Sequence of chain 1.D:
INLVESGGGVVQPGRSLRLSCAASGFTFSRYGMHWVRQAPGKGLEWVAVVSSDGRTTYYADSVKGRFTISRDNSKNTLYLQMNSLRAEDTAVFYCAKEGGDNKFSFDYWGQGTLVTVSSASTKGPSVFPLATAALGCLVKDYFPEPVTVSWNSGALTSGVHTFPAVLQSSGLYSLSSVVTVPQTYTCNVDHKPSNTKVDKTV

Sequence of chain 1.C:
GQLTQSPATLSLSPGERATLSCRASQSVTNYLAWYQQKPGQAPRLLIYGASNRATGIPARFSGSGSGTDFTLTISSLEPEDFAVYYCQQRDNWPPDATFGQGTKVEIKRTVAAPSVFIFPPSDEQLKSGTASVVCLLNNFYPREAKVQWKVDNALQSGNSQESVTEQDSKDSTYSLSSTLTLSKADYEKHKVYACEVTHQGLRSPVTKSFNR

Binding-site contacts:
Ligand atom O5 contacts residue ASN93 of chain 1.C at 3.9 Å.
Ligand atom C3 contacts residue GLU99 of chain 1.D at 3.6 Å.
Ligand atom O4 contacts residue GLU99 of chain 1.D at 2.7 Å (salt-bridge).
Ligand atom C3 contacts residue ARG91 of chain 1.C at 3.8 Å.
Ligand atom O5 contacts residue TRP94 of chain 1.C at 4.0 Å.
Ligand atom O3 contacts residue GLU99 of chain 1.D at 2.7 Å (salt-bridge).
Ligand atom C6 contacts residue SER52 of chain 1.D at 3.8 Å.
Ligand atom O5 contacts residue ASN93 of chain 1.C at 4.0 Å.
Ligand atom C2 contacts residue ARG91 of chain 1.C at 4.1 Å.
Ligand atom O4 contacts residue SER52 of chain 1.D at 4.0 Å.
Ligand atom C2 contacts residue ASN93 of chain 1.C at 4.0 Å.
Ligand atom O4 contacts residue GLY33 of chain 1.D at 3.7 Å.
Ligand atom C4 contacts residue GLU99 of chain 1.D at 3.5 Å.
Ligand atom O4 contacts residue VAL50 of chain 1.D at 3.9 Å.
Ligand atom O5 contacts residue PRO96 of chain 1.C at 3.7 Å.
Ligand atom C2 contacts residue ASN93 of chain 1.C at 3.5 Å.
Ligand atom C4 contacts residue PO41 of chain 1.I at 3.4 Å.
Ligand atom O2 contacts residue PO41 of chain 1.I at 3.5 Å (h-bond).
Ligand atom C6 contacts residue THR57 of chain 1.D at 4.2 Å.
Ligand atom O3 contacts residue GOL1 of chain 1.J at 3.8 Å.
Ligand atom O4 contacts residue PO41 of chain 1.I at 4.1 Å.
Ligand atom O2 contacts residue ASP92 of chain 1.C at 3.6 Å.
Ligand atom C2 contacts residue LYS104 of chain 1.D at 3.9 Å.
Ligand atom C7 contacts residue TRP94 of chain 1.C at 3.9 Å (hydrophobic).
Ligand atom O4 contacts residue LYS104 of chain 1.D at 4.1 Å.
Ligand atom C2 contacts residue PO41 of chain 1.I at 3.8 Å.
Ligand atom C3 contacts residue PO41 of chain 1.I at 2.6 Å.
Ligand atom C1 contacts residue ASN93 of chain 1.C at 3.5 Å.
Ligand atom O2 contacts residue ASN93 of chain 1.C at 2.6 Å (h-bond).
Ligand atom O2 contacts residue ARG91 of chain 1.C at 3.0 Å (salt-bridge).
Ligand atom O3 contacts residue ARG91 of chain 1.C at 2.6 Å (salt-bridge).
Ligand atom O4 contacts residue ASN93 of chain 1.C at 3.5 Å (h-bond).
Ligand atom O2 contacts residue PRO96 of chain 1.C at 3.6 Å.
Ligand atom C3 contacts residue PO41 of chain 1.I at 4.0 Å.
Ligand atom C6 contacts residue VAL50 of chain 1.D at 3.9 Å (hydrophobic).
Ligand atom C4 contacts residue ARG91 of chain 1.C at 3.9 Å.
Ligand atom O1 contacts residue TRP94 of chain 1.C at 3.9 Å.
Ligand atom O3 contacts residue LYS104 of chain 1.D at 3.6 Å.
Ligand atom O3 contacts residue LYS104 of chain 1.D at 3.8 Å.
Ligand atom O3 contacts residue PO41 of chain 1.I at 1.6 Å.

A small-molecule ligand and the protein it binds are described below.
Small molecule (SMILES): CO[C@@H]1O[C@H](CO)[C@H](O)[C@H](O)[C@H]1O[C@@H]1O[C@@H](C)[C@H](O)[C@@H](O)[C@H]1O